Sequence of chain 53.A:
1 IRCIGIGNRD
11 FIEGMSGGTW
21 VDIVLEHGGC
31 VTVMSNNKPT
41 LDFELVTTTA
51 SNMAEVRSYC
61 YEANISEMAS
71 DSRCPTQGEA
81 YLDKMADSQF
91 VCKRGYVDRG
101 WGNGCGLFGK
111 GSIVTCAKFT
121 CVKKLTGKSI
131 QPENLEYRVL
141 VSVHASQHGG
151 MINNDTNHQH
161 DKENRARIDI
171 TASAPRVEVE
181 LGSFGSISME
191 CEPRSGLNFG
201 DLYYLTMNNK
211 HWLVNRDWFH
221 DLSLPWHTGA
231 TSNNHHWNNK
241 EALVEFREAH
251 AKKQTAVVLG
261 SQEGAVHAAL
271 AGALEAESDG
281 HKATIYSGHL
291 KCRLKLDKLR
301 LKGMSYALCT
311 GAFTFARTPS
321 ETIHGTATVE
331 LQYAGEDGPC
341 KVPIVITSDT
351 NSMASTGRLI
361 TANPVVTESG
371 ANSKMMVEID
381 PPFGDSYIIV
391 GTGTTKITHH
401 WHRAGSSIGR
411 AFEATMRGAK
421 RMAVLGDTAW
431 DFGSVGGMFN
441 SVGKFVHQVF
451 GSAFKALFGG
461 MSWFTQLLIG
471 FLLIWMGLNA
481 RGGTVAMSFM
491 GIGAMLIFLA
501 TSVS

The small molecule below binds the protein below.
Small molecule (SMILES): CC(=O)N[C@H]1[C@H](O[C@H]2[C@H](O)[C@@H](NC(C)=O)CO[C@@H]2CO[C@@H]2O[C@@H](C)[C@@H](O)[C@@H](O)[C@@H]2O)O[C@H](CO)[C@@H](O)[C@@H]1O

Binding-site contacts:
Ligand atom C3 contacts residue MET151 of chain 53.A at 4.0 Å (hydrophobic).
Ligand atom O5 contacts residue ASN157 of chain 53.A at 4.3 Å.
Ligand atom C1 contacts residue MET151 of chain 53.A at 4.1 Å (hydrophobic).
Ligand atom C6 contacts residue ASP161 of chain 53.A at 3.6 Å.
Ligand atom C8 contacts residue ASN157 of chain 53.A at 3.9 Å.
Ligand atom C6 contacts residue THR156 of chain 53.A at 4.0 Å.
Ligand atom C1 contacts residue GLY150 of chain 53.A at 3.9 Å.
Ligand atom N2 contacts residue ASN154 of chain 53.A at 2.9 Å (h-bond).
Ligand atom C6 contacts residue MET151 of chain 53.A at 4.5 Å (hydrophobic).
Ligand atom C5 contacts residue MET151 of chain 53.A at 3.8 Å (hydrophobic).
Ligand atom C5 contacts residue THR156 of chain 53.A at 3.9 Å.
Ligand atom C4 contacts residue ASN154 of chain 53.A at 4.2 Å.
Ligand atom C1 contacts residue ASN154 of chain 53.A at 1.4 Å.
Ligand atom C7 contacts residue ASN154 of chain 53.A at 3.7 Å.
Ligand atom C2 contacts residue GLY150 of chain 53.A at 3.8 Å.
Ligand atom C5 contacts residue THR156 of chain 53.A at 4.2 Å.
Ligand atom O7 contacts residue HIS148 of chain 53.A at 3.6 Å (h-bond).
Ligand atom C5 contacts residue ASN154 of chain 53.A at 3.6 Å.
Ligand atom O7 contacts residue GLY150 of chain 53.A at 2.9 Å (h-bond).
Ligand atom O6 contacts residue MET151 of chain 53.A at 4.2 Å.
Ligand atom O7 contacts residue THR156 of chain 53.A at 4.5 Å.
Ligand atom O7 contacts residue ASN154 of chain 53.A at 4.0 Å.
Ligand atom C1 contacts residue THR156 of chain 53.A at 4.3 Å.
Ligand atom C3 contacts residue ASN154 of chain 53.A at 3.8 Å.
Ligand atom C8 contacts residue THR156 of chain 53.A at 4.5 Å.
Ligand atom O5 contacts residue THR156 of chain 53.A at 4.0 Å.
Ligand atom O6 contacts residue THR156 of chain 53.A at 4.5 Å.
Ligand atom C6 contacts residue THR156 of chain 53.A at 3.7 Å.
Ligand atom N2 contacts residue GLY150 of chain 53.A at 3.5 Å (h-bond).
Ligand atom O5 contacts residue ASN154 of chain 53.A at 2.3 Å (h-bond).
Ligand atom C6 contacts residue ASN157 of chain 53.A at 3.5 Å.
Ligand atom C2 contacts residue ASN154 of chain 53.A at 2.4 Å.
Ligand atom C2 contacts residue MET151 of chain 53.A at 4.2 Å (hydrophobic).
Ligand atom C7 contacts residue GLY150 of chain 53.A at 3.1 Å.
Ligand atom O5 contacts residue THR156 of chain 53.A at 4.0 Å.
Ligand atom C8 contacts residue GLY150 of chain 53.A at 3.8 Å.
Ligand atom O5 contacts residue MET151 of chain 53.A at 3.9 Å.
Ligand atom C4 contacts residue MET151 of chain 53.A at 3.9 Å (hydrophobic).